Binding-site contacts:
Ligand atom N35 contacts residue ASN333 of chain 1.B at 3.3 Å (h-bond).
Ligand atom N35 contacts residue ILE293 of chain 1.B at 3.6 Å.
Ligand atom C20 contacts residue TYR48 of chain 1.B at 3.4 Å (hydrophobic).
Ligand atom C4 contacts residue TYR166 of chain 1.B at 2.9 Å (hydrophobic).
Ligand atom C9 contacts residue HIS168 of chain 1.B at 3.8 Å.
Ligand atom C19 contacts residue LEU392 of chain 1.B at 2.8 Å (hydrophobic).
Ligand atom C8 contacts residue TYR166 of chain 1.B at 3.2 Å (hydrophobic).
Ligand atom C8 contacts residue HIS168 of chain 1.B at 3.7 Å.
Ligand atom C14 contacts residue LEU392 of chain 1.B at 3.8 Å (hydrophobic).
Ligand atom C31 contacts residue PHE280 of chain 1.B at 3.6 Å (hydrophobic).
Ligand atom C20 contacts residue LEU392 of chain 1.B at 3.0 Å (hydrophobic).
Ligand atom C17 contacts residue PHE58 of chain 1.B at 3.5 Å (hydrophobic).
Ligand atom C34 contacts residue ILE293 of chain 1.B at 3.3 Å (hydrophobic).
Ligand atom C21 contacts residue TYR48 of chain 1.B at 3.4 Å (hydrophobic).
Ligand atom C5 contacts residue TYR166 of chain 1.B at 3.5 Å (hydrophobic).
Ligand atom C20 contacts residue ASN116 of chain 1.B at 3.3 Å.
Ligand atom N22 contacts residue TYR48 of chain 1.B at 3.7 Å.
Ligand atom C7 contacts residue CYS334 of chain 1.B at 3.7 Å (hydrophobic).
Ligand atom C2 contacts residue TYR166 of chain 1.B at 3.1 Å (hydrophobic).
Ligand atom C11 contacts residue TYR166 of chain 1.B at 3.4 Å (hydrophobic).
Ligand atom C30 contacts residue PHE181 of chain 1.B at 3.7 Å (hydrophobic).
Ligand atom C7 contacts residue ASN333 of chain 1.B at 3.5 Å.
Ligand atom C33 contacts residue PHE181 of chain 1.B at 3.7 Å (hydrophobic).
Ligand atom N16 contacts residue LEU392 of chain 1.B at 3.6 Å.
Ligand atom C23 contacts residue TYR60 of chain 1.B at 3.5 Å (hydrophobic).
Ligand atom C9 contacts residue TYR166 of chain 1.B at 2.8 Å (hydrophobic).
Ligand atom C19 contacts residue TYR48 of chain 1.B at 3.7 Å (hydrophobic).
Ligand atom C3 contacts residue TYR166 of chain 1.B at 2.8 Å (hydrophobic).
Ligand atom N22 contacts residue TYR60 of chain 1.B at 3.0 Å (h-bond).
Ligand atom C8 contacts residue ASN333 of chain 1.B at 3.1 Å.
Ligand atom C10 contacts residue PHE280 of chain 1.B at 3.6 Å (hydrophobic).
Ligand atom C9 contacts residue ASN333 of chain 1.B at 3.3 Å.
Ligand atom C21 contacts residue PHE117 of chain 1.B at 3.2 Å (hydrophobic).
Ligand atom O1 contacts residue HIS168 of chain 1.B at 3.2 Å.
Ligand atom O30 contacts residue PHE280 of chain 1.B at 3.6 Å.
Ligand atom O1 contacts residue TYR166 of chain 1.B at 3.1 Å.
Ligand atom O1 contacts residue ASN333 of chain 1.B at 3.1 Å (h-bond).
Ligand atom C15 contacts residue TYR295 of chain 1.B at 3.8 Å (hydrophobic).
Ligand atom N35 contacts residue PHE280 of chain 1.B at 3.7 Å.
Ligand atom C5 contacts residue TYR295 of chain 1.B at 3.8 Å (hydrophobic).

Sequence of chain 1.B:
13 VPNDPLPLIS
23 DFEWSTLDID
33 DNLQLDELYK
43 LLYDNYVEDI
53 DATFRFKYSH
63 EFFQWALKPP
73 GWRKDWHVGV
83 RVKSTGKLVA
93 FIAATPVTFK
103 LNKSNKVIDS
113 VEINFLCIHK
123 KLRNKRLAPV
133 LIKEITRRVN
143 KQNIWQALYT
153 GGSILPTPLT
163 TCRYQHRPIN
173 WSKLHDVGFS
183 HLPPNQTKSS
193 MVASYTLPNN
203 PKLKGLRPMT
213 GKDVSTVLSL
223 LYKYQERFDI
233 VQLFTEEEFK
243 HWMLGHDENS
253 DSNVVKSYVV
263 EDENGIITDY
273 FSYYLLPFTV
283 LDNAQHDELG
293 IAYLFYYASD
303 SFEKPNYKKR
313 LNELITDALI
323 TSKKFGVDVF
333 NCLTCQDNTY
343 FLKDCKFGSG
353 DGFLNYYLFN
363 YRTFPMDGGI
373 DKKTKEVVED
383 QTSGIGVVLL

A protein and the small-molecule ligand that binds it are described below.
Small molecule (SMILES): Cc1c(C(=O)c2nccn2C)oc2cccc(OCCCNCc3cccnc3)c12